Binding-site contacts:
Ligand atom C2 contacts residue CYS145 of chain 1.A at 2.9 Å (hydrophobic).
Ligand atom N36 contacts residue CYS145 of chain 1.A at 2.7 Å (h-bond).
Ligand atom N36 contacts residue SER144 of chain 1.A at 3.6 Å (h-bond).
Ligand atom O28 contacts residue GLU166 of chain 1.A at 3.0 Å (salt-bridge).
Ligand atom C26 contacts residue THR190 of chain 1.A at 3.6 Å.
Ligand atom C34 contacts residue HIS41 of chain 1.A at 3.7 Å.
Ligand atom O9 contacts residue HIS163 of chain 1.A at 2.7 Å (h-bond).
Ligand atom C8 contacts residue HIS163 of chain 1.A at 3.8 Å.
Ligand atom C5 contacts residue ASN142 of chain 1.A at 3.6 Å.
Ligand atom C12 contacts residue HIS164 of chain 1.A at 3.4 Å.
Ligand atom C26 contacts residue ARG188 of chain 1.A at 3.5 Å.
Ligand atom O9 contacts residue GLU166 of chain 1.A at 3.3 Å.
Ligand atom C33 contacts residue MET165 of chain 1.A at 3.8 Å (hydrophobic).
Ligand atom C21 contacts residue GLU166 of chain 1.A at 3.6 Å.
Ligand atom O28 contacts residue MET165 of chain 1.A at 3.4 Å.
Ligand atom C25 contacts residue LEU167 of chain 1.A at 3.6 Å (hydrophobic).
Ligand atom O9 contacts residue PHE140 of chain 1.A at 3.7 Å.
Ligand atom C3 contacts residue SER144 of chain 1.A at 3.7 Å.
Ligand atom C17 contacts residue GLU166 of chain 1.A at 3.8 Å.
Ligand atom C26 contacts residue GLN189 of chain 1.A at 3.8 Å.
Ligand atom N7 contacts residue PHE140 of chain 1.A at 3.3 Å (h-bond).
Ligand atom N36 contacts residue GLY143 of chain 1.A at 3.7 Å.
Ligand atom C3 contacts residue CYS145 of chain 1.A at 3.4 Å (hydrophobic).
Ligand atom C1 contacts residue CYS145 of chain 1.A at 1.8 Å (hydrophobic).
Ligand atom C5 contacts residue LEU141 of chain 1.A at 3.6 Å (hydrophobic).
Ligand atom C6 contacts residue LEU141 of chain 1.A at 3.8 Å (hydrophobic).
Ligand atom N7 contacts residue GLU166 of chain 1.A at 3.1 Å (salt-bridge).
Ligand atom N22 contacts residue GLU166 of chain 1.A at 3.2 Å (salt-bridge).
Ligand atom N10 contacts residue HIS164 of chain 1.A at 3.2 Å (h-bond).
Ligand atom O27 contacts residue GLN189 of chain 1.A at 3.4 Å (h-bond).
Ligand atom O9 contacts residue HIS172 of chain 1.A at 3.6 Å.
Ligand atom C32 contacts residue HIS41 of chain 1.A at 3.7 Å.
Ligand atom N10 contacts residue CYS145 of chain 1.A at 3.0 Å (h-bond).
Ligand atom C11 contacts residue HIS164 of chain 1.A at 3.6 Å.
Ligand atom N20 contacts residue GLU166 of chain 1.A at 3.0 Å (salt-bridge).
Ligand atom C8 contacts residue GLU166 of chain 1.A at 3.5 Å.
Ligand atom C26 contacts residue MET165 of chain 1.A at 3.4 Å (hydrophobic).
Ligand atom O9 contacts residue MET165 of chain 1.A at 3.8 Å.
Ligand atom C25 contacts residue PRO168 of chain 1.A at 3.9 Å (hydrophobic).
Ligand atom C26 contacts residue GLN192 of chain 1.A at 3.8 Å.

The protein below binds the small molecule below.
Small molecule (SMILES): [H]/N=C\[C@H](C[C@@H]1CCNC1=O)NC(=O)[C@@H]1[C@@H]2[C@H](CN1C(=O)[C@@H](NC(=O)NC(C)(C)C)C(C)(C)C)C2(C)C

Sequence of chain 1.A:
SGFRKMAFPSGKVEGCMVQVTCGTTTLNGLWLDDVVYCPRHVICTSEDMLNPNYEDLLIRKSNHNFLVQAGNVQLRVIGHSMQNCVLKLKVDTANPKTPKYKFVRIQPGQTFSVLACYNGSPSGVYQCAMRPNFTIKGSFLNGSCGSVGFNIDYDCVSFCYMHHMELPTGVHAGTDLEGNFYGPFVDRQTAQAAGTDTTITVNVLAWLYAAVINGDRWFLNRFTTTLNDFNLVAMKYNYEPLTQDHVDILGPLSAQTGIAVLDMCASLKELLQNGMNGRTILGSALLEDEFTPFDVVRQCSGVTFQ

Sequence of chain 2.A:
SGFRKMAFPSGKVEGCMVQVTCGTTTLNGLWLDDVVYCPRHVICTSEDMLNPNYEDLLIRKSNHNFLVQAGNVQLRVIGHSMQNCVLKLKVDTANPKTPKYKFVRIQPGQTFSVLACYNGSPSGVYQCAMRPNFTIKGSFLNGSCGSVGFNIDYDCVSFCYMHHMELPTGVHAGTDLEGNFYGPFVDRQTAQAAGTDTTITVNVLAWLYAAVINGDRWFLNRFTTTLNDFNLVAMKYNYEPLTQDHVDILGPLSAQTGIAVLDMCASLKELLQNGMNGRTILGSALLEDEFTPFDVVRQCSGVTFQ